Sequence of chain 2.A:
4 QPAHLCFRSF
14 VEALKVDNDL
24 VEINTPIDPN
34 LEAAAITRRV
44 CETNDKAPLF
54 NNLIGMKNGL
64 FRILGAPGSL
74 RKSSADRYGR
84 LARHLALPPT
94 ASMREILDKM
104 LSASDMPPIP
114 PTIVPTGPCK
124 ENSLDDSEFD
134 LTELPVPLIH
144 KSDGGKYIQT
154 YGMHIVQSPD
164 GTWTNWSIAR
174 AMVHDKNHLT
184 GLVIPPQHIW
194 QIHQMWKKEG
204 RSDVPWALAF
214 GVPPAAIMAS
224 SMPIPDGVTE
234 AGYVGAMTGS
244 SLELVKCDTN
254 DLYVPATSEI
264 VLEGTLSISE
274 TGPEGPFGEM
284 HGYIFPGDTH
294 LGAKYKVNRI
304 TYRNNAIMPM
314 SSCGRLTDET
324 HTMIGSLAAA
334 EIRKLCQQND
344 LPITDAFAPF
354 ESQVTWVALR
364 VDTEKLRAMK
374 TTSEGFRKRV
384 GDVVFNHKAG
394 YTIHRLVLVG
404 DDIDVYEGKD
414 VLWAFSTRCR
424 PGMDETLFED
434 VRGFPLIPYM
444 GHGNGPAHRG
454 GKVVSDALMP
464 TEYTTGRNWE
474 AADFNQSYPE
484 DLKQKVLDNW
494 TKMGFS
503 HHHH

Binding-site contacts:
Ligand atom O8 contacts residue GLN190 of chain 2.A at 2.9 Å (h-bond).
Ligand atom C27 contacts residue PHE437 of chain 2.A at 3.4 Å (hydrophobic).
Ligand atom O3 contacts residue SER170 of chain 2.A at 3.2 Å.
Ligand atom O3 contacts residue K1 of chain 2.C at 3.0 Å.
Ligand atom C1 contacts residue GLN190 of chain 2.A at 3.5 Å.
Ligand atom C26 contacts residue PHE437 of chain 2.A at 3.5 Å (hydrophobic).
Ligand atom C10 contacts residue ILE327 of chain 2.A at 3.4 Å (hydrophobic).
Ligand atom N2 contacts residue ILE171 of chain 2.A at 3.3 Å (h-bond).
Ligand atom N2 contacts residue GLN190 of chain 2.A at 3.3 Å (h-bond).
Ligand atom O7 contacts residue ILE171 of chain 2.A at 2.9 Å (h-bond).
Ligand atom P1 contacts residue HIS191 of chain 2.A at 3.5 Å.
Ligand atom C2 contacts residue ARG173 of chain 2.A at 3.5 Å.
Ligand atom O9 contacts residue PRO226 of chain 2.A at 3.3 Å (h-bond).
Ligand atom C11 contacts residue SER224 of chain 2.A at 3.5 Å.
Ligand atom C6 contacts residue ILE327 of chain 2.A at 3.5 Å (hydrophobic).
Ligand atom O6 contacts residue PRO226 of chain 2.A at 3.5 Å.
Ligand atom O4 contacts residue HIS191 of chain 2.A at 2.8 Å (h-bond).
Ligand atom C2 contacts residue ALA172 of chain 2.A at 3.5 Å (hydrophobic).
Ligand atom C12 contacts residue THR153 of chain 2.A at 3.3 Å.
Ligand atom O6 contacts residue LYS391 of chain 2.A at 2.7 Å (salt-bridge).
Ligand atom O5 contacts residue ASN168 of chain 2.A at 2.9 Å (h-bond).
Ligand atom O2 contacts residue ARG173 of chain 2.A at 2.7 Å (salt-bridge).
Ligand atom O5 contacts residue GLU233 of chain 2.A at 3.1 Å (salt-bridge).
Ligand atom C28 contacts residue PHE437 of chain 2.A at 3.4 Å (hydrophobic).
Ligand atom O1 contacts residue GLN190 of chain 2.A at 2.9 Å (h-bond).
Ligand atom O5 contacts residue K1 of chain 2.C at 2.9 Å.
Ligand atom C27 contacts residue TYR394 of chain 2.A at 3.6 Å (hydrophobic).
Ligand atom O9 contacts residue MET225 of chain 2.A at 3.2 Å.
Ligand atom C4 contacts residue ILE171 of chain 2.A at 3.3 Å (hydrophobic).
Ligand atom O7 contacts residue SER223 of chain 2.A at 3.5 Å (h-bond).
Ligand atom O6 contacts residue HIS191 of chain 2.A at 3.5 Å (h-bond).
Ligand atom O5 contacts residue HIS191 of chain 2.A at 3.1 Å (h-bond).
Ligand atom O5 contacts residue MN1 of chain 2.B at 2.2 Å.
Ligand atom O3 contacts residue SER223 of chain 2.A at 3.4 Å (h-bond).
Ligand atom N1 contacts residue ALA172 of chain 2.A at 3.6 Å.
Ligand atom P1 contacts residue MN1 of chain 2.B at 3.4 Å.
Ligand atom N4 contacts residue ILE171 of chain 2.A at 3.4 Å (h-bond).
Ligand atom P1 contacts residue K1 of chain 2.C at 3.4 Å.
Ligand atom C19 contacts residue ILE171 of chain 2.A at 3.4 Å (hydrophobic).
Ligand atom O2 contacts residue ALA172 of chain 2.A at 3.6 Å.

The small molecule below binds the protein below.
Small molecule (SMILES): Cc1cc2c3c(c1C)C(C)(C)C[C@H]1C=C(c4ccccc4)[C@]4(C(=O)NC(=O)N=C4N2C[C@H](O)[C@H](O)[C@H](O)COP(=O)(O)O)N31